The protein below binds the small molecule below.
Small molecule (SMILES): OC[C@H]1O[C@H](O[C@H]2[C@H](O)[C@@H](O)[C@@H](O)O[C@@H]2CO)[C@H](O)[C@@H](O)[C@@H]1O

Sequence of chain 1.U:
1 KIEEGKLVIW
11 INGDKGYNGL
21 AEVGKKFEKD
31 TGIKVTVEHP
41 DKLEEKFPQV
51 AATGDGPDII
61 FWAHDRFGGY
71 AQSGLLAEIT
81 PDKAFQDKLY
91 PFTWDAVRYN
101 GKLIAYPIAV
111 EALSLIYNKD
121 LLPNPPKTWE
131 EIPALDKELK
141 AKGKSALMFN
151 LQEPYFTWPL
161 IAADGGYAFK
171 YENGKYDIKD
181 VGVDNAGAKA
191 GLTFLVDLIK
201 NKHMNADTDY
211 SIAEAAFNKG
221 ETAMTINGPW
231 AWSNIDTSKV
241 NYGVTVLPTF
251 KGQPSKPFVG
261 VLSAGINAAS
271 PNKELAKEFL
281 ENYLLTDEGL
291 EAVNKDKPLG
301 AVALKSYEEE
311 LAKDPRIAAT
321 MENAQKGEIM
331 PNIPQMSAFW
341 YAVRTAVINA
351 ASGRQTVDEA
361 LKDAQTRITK

Binding-site contacts:
Ligand atom C2 contacts residue TRP230 of chain 1.U at 3.9 Å (hydrophobic).
Ligand atom C2 contacts residue GLU111 of chain 1.U at 3.4 Å.
Ligand atom C6 contacts residue PRO154 of chain 1.U at 3.9 Å (hydrophobic).
Ligand atom C2 contacts residue LYS15 of chain 1.U at 3.9 Å.
Ligand atom C1 contacts residue LYS15 of chain 1.U at 3.8 Å.
Ligand atom C4 contacts residue TRP340 of chain 1.U at 3.7 Å (hydrophobic).
Ligand atom O1 contacts residue ASP14 of chain 1.U at 2.8 Å (salt-bridge).
Ligand atom O3 contacts residue TRP340 of chain 1.U at 3.9 Å.
Ligand atom O6 contacts residue PHE156 of chain 1.U at 4.0 Å.
Ligand atom O3 contacts residue ASP65 of chain 1.U at 2.8 Å (salt-bridge).
Ligand atom O6 contacts residue GLU153 of chain 1.U at 2.5 Å (salt-bridge).
Ligand atom C1 contacts residue TYR155 of chain 1.U at 3.5 Å (hydrophobic).
Ligand atom C5 contacts residue GLU153 of chain 1.U at 3.9 Å.
Ligand atom O2 contacts residue LYS15 of chain 1.U at 2.8 Å (salt-bridge).
Ligand atom O3 contacts residue TRP62 of chain 1.U at 3.2 Å (h-bond).
Ligand atom O2 contacts residue ASP65 of chain 1.U at 2.7 Å (salt-bridge).
Ligand atom O5 contacts residue ASP14 of chain 1.U at 3.9 Å.
Ligand atom O2 contacts residue ALA63 of chain 1.U at 3.4 Å.
Ligand atom C1 contacts residue TRP230 of chain 1.U at 3.8 Å (hydrophobic).
Ligand atom O3 contacts residue ALA63 of chain 1.U at 3.3 Å.
Ligand atom C4 contacts residue ARG66 of chain 1.U at 3.8 Å.
Ligand atom O5 contacts residue TYR155 of chain 1.U at 3.4 Å.
Ligand atom O1 contacts residue ASN12 of chain 1.U at 3.8 Å.
Ligand atom O2 contacts residue TRP62 of chain 1.U at 3.2 Å (h-bond).
Ligand atom C3 contacts residue ASP65 of chain 1.U at 3.6 Å.
Ligand atom O6 contacts residue PRO154 of chain 1.U at 3.2 Å.
Ligand atom O1 contacts residue LYS15 of chain 1.U at 3.1 Å (salt-bridge).
Ligand atom C6 contacts residue GLU153 of chain 1.U at 3.3 Å.
Ligand atom O4 contacts residue ARG66 of chain 1.U at 2.8 Å (salt-bridge).
Ligand atom C2 contacts residue TRP62 of chain 1.U at 3.9 Å (hydrophobic).
Ligand atom C6 contacts residue TRP340 of chain 1.U at 3.7 Å (hydrophobic).
Ligand atom C6 contacts residue TYR155 of chain 1.U at 4.0 Å (hydrophobic).
Ligand atom O6 contacts residue TYR155 of chain 1.U at 3.2 Å (h-bond).
Ligand atom O5 contacts residue TRP340 of chain 1.U at 3.9 Å.
Ligand atom C1 contacts residue ASP14 of chain 1.U at 3.5 Å.
Ligand atom C3 contacts residue TRP62 of chain 1.U at 3.5 Å (hydrophobic).
Ligand atom O2 contacts residue GLU111 of chain 1.U at 2.6 Å (salt-bridge).
Ligand atom O3 contacts residue GLU111 of chain 1.U at 3.8 Å.
Ligand atom O3 contacts residue ARG66 of chain 1.U at 2.8 Å (salt-bridge).
Ligand atom C2 contacts residue ASP65 of chain 1.U at 3.4 Å.